Binding-site contacts:
Ligand atom C5 contacts residue ASN318 of chain 1.E at 3.6 Å.
Ligand atom O7 contacts residue SER284 of chain 1.E at 3.6 Å.
Ligand atom O7 contacts residue SER282 of chain 1.E at 4.2 Å.
Ligand atom C2 contacts residue SER284 of chain 1.E at 4.4 Å.
Ligand atom C2 contacts residue ASN318 of chain 1.E at 3.9 Å.
Ligand atom O5 contacts residue ASN318 of chain 1.E at 2.7 Å (h-bond).
Ligand atom O3 contacts residue SER284 of chain 1.E at 4.5 Å.
Ligand atom C6 contacts residue ASN318 of chain 1.E at 3.3 Å.
Ligand atom O7 contacts residue THR277 of chain 1.E at 3.9 Å.
Ligand atom C4 contacts residue ASN318 of chain 1.E at 4.1 Å.
Ligand atom O6 contacts residue VAL316 of chain 1.E at 4.5 Å.
Ligand atom O6 contacts residue ASN318 of chain 1.E at 2.3 Å (h-bond).
Ligand atom C1 contacts residue ASN318 of chain 1.E at 3.7 Å.
Ligand atom C8 contacts residue GLY279 of chain 1.E at 4.1 Å.
Ligand atom C6 contacts residue VAL316 of chain 1.E at 4.3 Å (hydrophobic).
Ligand atom C7 contacts residue SER282 of chain 1.E at 4.4 Å.
Ligand atom C4 contacts residue SER284 of chain 1.E at 4.5 Å.

A small-molecule ligand and the protein it binds are described below.
Small molecule (SMILES): CC(=O)N[C@@H]1[C@@H](O)[C@H](O)[C@@H](CO)O[C@H]1O

Sequence of chain 1.E:
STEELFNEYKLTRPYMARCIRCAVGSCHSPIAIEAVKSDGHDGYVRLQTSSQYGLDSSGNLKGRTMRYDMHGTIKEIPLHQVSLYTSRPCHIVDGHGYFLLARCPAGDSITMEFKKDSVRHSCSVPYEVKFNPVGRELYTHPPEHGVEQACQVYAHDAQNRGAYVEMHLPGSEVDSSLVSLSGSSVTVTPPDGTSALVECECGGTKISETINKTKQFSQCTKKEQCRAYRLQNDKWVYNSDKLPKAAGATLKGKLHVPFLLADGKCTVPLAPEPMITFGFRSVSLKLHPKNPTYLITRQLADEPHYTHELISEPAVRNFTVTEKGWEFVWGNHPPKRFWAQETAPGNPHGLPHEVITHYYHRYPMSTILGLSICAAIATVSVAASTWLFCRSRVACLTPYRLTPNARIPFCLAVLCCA